Sequence of chain 1.V:
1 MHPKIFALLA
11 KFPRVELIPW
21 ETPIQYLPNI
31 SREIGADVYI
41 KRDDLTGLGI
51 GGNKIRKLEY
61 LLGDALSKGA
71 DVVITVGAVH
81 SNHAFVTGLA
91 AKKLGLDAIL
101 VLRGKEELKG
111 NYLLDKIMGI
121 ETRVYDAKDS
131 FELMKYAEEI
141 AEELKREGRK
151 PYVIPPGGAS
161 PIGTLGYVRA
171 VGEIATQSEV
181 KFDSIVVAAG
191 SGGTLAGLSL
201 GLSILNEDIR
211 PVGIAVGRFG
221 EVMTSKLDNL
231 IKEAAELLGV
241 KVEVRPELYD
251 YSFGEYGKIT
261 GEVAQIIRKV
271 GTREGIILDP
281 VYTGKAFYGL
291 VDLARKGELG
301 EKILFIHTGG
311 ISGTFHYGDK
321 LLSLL

This protein binds this small molecule.
Small molecule (SMILES): Cc1ncc(COP(=O)(O)O)c(CNC2(C(=O)O)CC2)c1O

Binding-site contacts:
Ligand atom N contacts residue TYR282 of chain 1.V at 3.6 Å.
Ligand atom O7 contacts residue SER81 of chain 1.V at 2.6 Å (h-bond).
Ligand atom C5A contacts residue ASN53 of chain 1.V at 3.6 Å.
Ligand atom O2P contacts residue LYS54 of chain 1.V at 3.5 Å (salt-bridge).
Ligand atom P contacts residue GLY193 of chain 1.V at 3.4 Å.
Ligand atom O7 contacts residue HIS83 of chain 1.V at 3.2 Å (h-bond).
Ligand atom O3P contacts residue ALA188 of chain 1.V at 3.4 Å (h-bond).
Ligand atom O2P contacts residue GLY193 of chain 1.V at 3.2 Å.
Ligand atom C6 contacts residue THR308 of chain 1.V at 3.2 Å.
Ligand atom O1P contacts residue GLY193 of chain 1.V at 3.0 Å (h-bond).
Ligand atom C2A contacts residue GLY309 of chain 1.V at 3.6 Å.
Ligand atom O3P contacts residue SER191 of chain 1.V at 3.4 Å (h-bond).
Ligand atom O1P contacts residue LYS54 of chain 1.V at 3.5 Å (salt-bridge).
Ligand atom O3 contacts residue ASN82 of chain 1.V at 2.5 Å (h-bond).
Ligand atom O3P contacts residue GLY190 of chain 1.V at 2.7 Å (h-bond).
Ligand atom C3 contacts residue TYR282 of chain 1.V at 3.5 Å (hydrophobic).
Ligand atom C8 contacts residue TYR282 of chain 1.V at 3.5 Å (hydrophobic).
Ligand atom N1 contacts residue THR308 of chain 1.V at 2.8 Å (h-bond).
Ligand atom O3P contacts residue ALA189 of chain 1.V at 3.4 Å.
Ligand atom C2 contacts residue THR308 of chain 1.V at 3.5 Å.
Ligand atom O3P contacts residue GLY192 of chain 1.V at 3.5 Å (h-bond).
Ligand atom N1 contacts residue TYR282 of chain 1.V at 3.3 Å.
Ligand atom C4 contacts residue TYR282 of chain 1.V at 3.6 Å (hydrophobic).
Ligand atom O3 contacts residue TYR282 of chain 1.V at 3.5 Å.
Ligand atom C2A contacts residue THR308 of chain 1.V at 3.1 Å.
Ligand atom O1P contacts residue GLY192 of chain 1.V at 3.5 Å (h-bond).
Ligand atom O2P contacts residue THR194 of chain 1.V at 2.7 Å (h-bond).
Ligand atom C2A contacts residue GLY310 of chain 1.V at 3.3 Å.
Ligand atom O8 contacts residue SER81 of chain 1.V at 2.5 Å (h-bond).
Ligand atom O1P contacts residue SER191 of chain 1.V at 2.2 Å (h-bond).
Ligand atom C9 contacts residue GLY157 of chain 1.V at 3.1 Å.
Ligand atom C7 contacts residue TYR282 of chain 1.V at 3.5 Å (hydrophobic).
Ligand atom C3 contacts residue ASN82 of chain 1.V at 3.5 Å.
Ligand atom C9 contacts residue LYS54 of chain 1.V at 3.5 Å.
Ligand atom O4P contacts residue LYS54 of chain 1.V at 3.6 Å (salt-bridge).
Ligand atom C2 contacts residue TYR282 of chain 1.V at 3.5 Å (hydrophobic).
Ligand atom C7 contacts residue SER81 of chain 1.V at 2.8 Å.
Ligand atom O7 contacts residue ASN82 of chain 1.V at 2.7 Å (h-bond).
Ligand atom C4A contacts residue TYR282 of chain 1.V at 3.5 Å (hydrophobic).
Ligand atom C2A contacts residue ASN82 of chain 1.V at 3.1 Å.